Sequence of chain 1.A:
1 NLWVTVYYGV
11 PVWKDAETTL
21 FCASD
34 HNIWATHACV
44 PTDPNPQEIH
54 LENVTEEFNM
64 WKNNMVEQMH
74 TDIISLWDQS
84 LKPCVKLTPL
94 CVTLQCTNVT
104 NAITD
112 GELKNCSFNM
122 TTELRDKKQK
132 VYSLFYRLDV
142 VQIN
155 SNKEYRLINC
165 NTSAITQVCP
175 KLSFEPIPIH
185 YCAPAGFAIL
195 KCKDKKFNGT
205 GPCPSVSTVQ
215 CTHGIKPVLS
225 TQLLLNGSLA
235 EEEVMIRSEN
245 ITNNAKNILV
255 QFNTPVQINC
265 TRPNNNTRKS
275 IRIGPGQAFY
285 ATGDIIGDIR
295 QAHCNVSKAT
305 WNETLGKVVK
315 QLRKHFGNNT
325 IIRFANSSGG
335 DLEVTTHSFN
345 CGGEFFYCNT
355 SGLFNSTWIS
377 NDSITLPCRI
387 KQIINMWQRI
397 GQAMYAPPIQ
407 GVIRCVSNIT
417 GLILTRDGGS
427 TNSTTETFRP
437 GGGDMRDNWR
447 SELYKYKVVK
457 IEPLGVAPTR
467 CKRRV

Binding-site contacts:
Ligand atom C8 contacts residue GLN98 of chain 1.A at 3.8 Å.
Ligand atom C2 contacts residue ASN120 of chain 1.A at 2.3 Å.
Ligand atom N2 contacts residue ASN120 of chain 1.A at 2.9 Å (h-bond).
Ligand atom O7 contacts residue LYS131 of chain 1.A at 3.8 Å.
Ligand atom O7 contacts residue ASN120 of chain 1.A at 4.1 Å.
Ligand atom C5 contacts residue ASN120 of chain 1.A at 3.6 Å.
Ligand atom C8 contacts residue SER118 of chain 1.A at 4.0 Å.
Ligand atom C3 contacts residue ASN120 of chain 1.A at 3.7 Å.
Ligand atom C4 contacts residue ASN120 of chain 1.A at 4.1 Å.
Ligand atom O5 contacts residue ASN120 of chain 1.A at 2.2 Å (h-bond).
Ligand atom C1 contacts residue ASN120 of chain 1.A at 1.4 Å.
Ligand atom C7 contacts residue ASN120 of chain 1.A at 3.7 Å.

This protein binds this small molecule.
Small molecule (SMILES): CC(=O)N[C@H]1[C@H](O[C@H]2[C@H](O)[C@@H](NC(C)=O)CO[C@@H]2CO)O[C@H](CO)[C@@H](O)[C@@H]1O